Binding-site contacts:
Ligand atom C6 contacts residue DG3 of chain 1.B at 3.4 Å.
Ligand atom N2 contacts residue DZM6 of chain 1.B at 3.2 Å (h-bond).
Ligand atom N1 contacts residue DC8 of chain 1.B at 2.9 Å (h-bond).
Ligand atom N3 contacts residue DA2 of chain 1.B at 2.6 Å (h-bond).
Ligand atom OP1 contacts residue ARG47 of chain 1.A at 3.1 Å (salt-bridge).
Ligand atom OP1 contacts residue THR122 of chain 1.A at 3.5 Å.
Ligand atom N2 contacts residue DC9 of chain 1.B at 2.8 Å (h-bond).
Ligand atom N2 contacts residue DC7 of chain 1.B at 2.9 Å (h-bond).
Ligand atom O2 contacts residue DA2 of chain 1.B at 2.8 Å (h-bond).
Ligand atom N4 contacts residue DG3 of chain 1.B at 2.9 Å (h-bond).
Ligand atom O6 contacts residue DC4 of chain 1.B at 3.0 Å (h-bond).
Ligand atom O6 contacts residue DC5 of chain 1.B at 3.0 Å (h-bond).
Ligand atom O6 contacts residue DG3 of chain 1.B at 3.3 Å (h-bond).
Ligand atom OP2 contacts residue PRO44 of chain 1.A at 3.4 Å.
Ligand atom N1 contacts residue DC9 of chain 1.B at 2.8 Å (h-bond).
Ligand atom N2 contacts residue DC4 of chain 1.B at 2.8 Å (h-bond).
Ligand atom O4 contacts residue DA2 of chain 1.B at 3.0 Å (h-bond).
Ligand atom C4 contacts residue DA1 of chain 1.B at 3.4 Å.
Ligand atom OP2 contacts residue ARG47 of chain 1.A at 3.0 Å (salt-bridge).
Ligand atom C2 contacts residue DZM6 of chain 1.B at 3.5 Å.
Ligand atom OP1 contacts residue THR43 of chain 1.A at 2.6 Å (h-bond).
Ligand atom N2 contacts residue DC8 of chain 1.B at 2.7 Å (h-bond).
Ligand atom O6 contacts residue DC7 of chain 1.B at 3.0 Å (h-bond).
Ligand atom O4 contacts residue DC9 of chain 1.B at 3.2 Å (h-bond).
Ligand atom N4 contacts residue DA2 of chain 1.B at 3.5 Å (h-bond).
Ligand atom O2 contacts residue DZM6 of chain 1.B at 2.8 Å (h-bond).
Ligand atom N3 contacts residue DA1 of chain 1.B at 3.1 Å (h-bond).
Ligand atom O2 contacts residue DG3 of chain 1.B at 2.9 Å (h-bond).
Ligand atom O5' contacts residue LYS160 of chain 1.A at 3.4 Å (salt-bridge).
Ligand atom O6 contacts residue DC9 of chain 1.B at 2.9 Å (h-bond).
Ligand atom O6 contacts residue DC8 of chain 1.B at 2.9 Å (h-bond).
Ligand atom C4 contacts residue DA2 of chain 1.B at 3.4 Å.
Ligand atom O6 contacts residue DZM6 of chain 1.B at 3.4 Å (h-bond).
Ligand atom N1 contacts residue DC7 of chain 1.B at 2.9 Å (h-bond).
Ligand atom N1 contacts residue DC5 of chain 1.B at 2.9 Å (h-bond).
Ligand atom N2 contacts residue DC5 of chain 1.B at 2.8 Å (h-bond).
Ligand atom N1 contacts residue DC4 of chain 1.B at 2.9 Å (h-bond).
Ligand atom N3 contacts residue DG3 of chain 1.B at 2.9 Å (h-bond).
Ligand atom C2 contacts residue DA2 of chain 1.B at 3.1 Å.
Ligand atom O2 contacts residue DG3 of chain 1.B at 3.4 Å (h-bond).

A protein and the small-molecule ligand that binds it are described below.
Small molecule (SMILES): Cc1cn([C@H]2C[C@H](O[P](=O)(O)OC[C@H]3O[C@@H](n4cnc5c(=O)nc(N)[nH]c54)C[C@@H]3O[P](=O)(O)OC[C@H]3O[C@@H](n4cnc5c(=O)nc(N)[nH]c54)C[C@@H]3O[P](=O)(O)OC[C@H]3O[C@@H](n4cnc5c(=O)nc(N)[nH]c54)C[C@@H]3O[P](=O)(O)OC[C@H]3O[C@@H](n4cc(C)c(=O)[nH]c4=O)C[C@@H]3O[P](=O)(O)OC[C@H]3O[C@@H](n4cnc5c(=O)nc(N)[nH]c54)C[C@@H]3O[P](=O)(O)OC[C@H]3O[C@@H](n4cnc5c(=O)nc(N)[nH]c54)C[C@@H]3O[P](=O)(O)OC[C@H]3O[C@@H](n4ccc(N)nc4=O)C[C@@H]3O[P](=O)(O)OC[C@H]3O[C@@H](n4cc(C)c(=O)[nH]c4=O)C[C@@H]3O)[C@@H](CO)O2)c(=O)[nH]c1=O

Sequence of chain 1.A:
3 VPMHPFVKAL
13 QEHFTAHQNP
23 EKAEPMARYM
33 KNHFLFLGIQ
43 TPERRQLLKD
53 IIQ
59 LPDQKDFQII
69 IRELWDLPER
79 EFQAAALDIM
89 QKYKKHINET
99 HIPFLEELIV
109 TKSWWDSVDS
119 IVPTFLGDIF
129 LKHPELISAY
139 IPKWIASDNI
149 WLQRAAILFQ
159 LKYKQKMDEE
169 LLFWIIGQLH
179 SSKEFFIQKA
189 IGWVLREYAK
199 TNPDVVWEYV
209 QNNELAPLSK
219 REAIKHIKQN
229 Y